A protein and the small-molecule ligand that binds it are described below.
Small molecule (SMILES): CSC[C@H]1O[C@@H](n2cnc3c(N)ncnc32)[C@H](O)[C@@H]1O

Binding-site contacts:
Ligand atom C4' contacts residue SO41 of chain 1.M at 3.6 Å.
Ligand atom C8 contacts residue ASP214 of chain 1.A at 3.4 Å.
Ligand atom O3' contacts residue HIS59 of chain 1.A at 3.6 Å.
Ligand atom O2' contacts residue GLY189 of chain 1.A at 3.8 Å.
Ligand atom N7 contacts residue VAL93 of chain 1.A at 3.6 Å.
Ligand atom O2' contacts residue MET190 of chain 1.A at 3.0 Å (h-bond).
Ligand atom C4 contacts residue PHE170 of chain 1.A at 3.8 Å (hydrophobic).
Ligand atom C3' contacts residue SO41 of chain 1.M at 3.5 Å.
Ligand atom N6 contacts residue ASP216 of chain 1.A at 3.0 Å (salt-bridge).
Ligand atom N9 contacts residue ALA92 of chain 1.A at 3.8 Å.
Ligand atom N6 contacts residue ILE188 of chain 1.A at 3.6 Å.
Ligand atom S5' contacts residue VAL228 of chain 1.A at 3.8 Å.
Ligand atom C8 contacts residue THR213 of chain 1.A at 3.8 Å.
Ligand atom N3 contacts residue GLY189 of chain 1.A at 3.5 Å.
Ligand atom S5' contacts residue HIS130 of chain 1.B at 3.8 Å.
Ligand atom C5 contacts residue ILE188 of chain 1.A at 3.7 Å (hydrophobic).
Ligand atom C6 contacts residue PHE170 of chain 1.A at 3.8 Å (hydrophobic).
Ligand atom C5 contacts residue GLY94 of chain 1.A at 3.6 Å.
Ligand atom N1 contacts residue ILE188 of chain 1.A at 3.7 Å.
Ligand atom C6 contacts residue ILE188 of chain 1.A at 3.7 Å (hydrophobic).
Ligand atom C4 contacts residue ILE188 of chain 1.A at 3.7 Å (hydrophobic).
Ligand atom N6 contacts residue ASP214 of chain 1.A at 2.9 Å (salt-bridge).
Ligand atom C2' contacts residue SO41 of chain 1.M at 3.7 Å.
Ligand atom C5 contacts residue ASP214 of chain 1.A at 3.7 Å.
Ligand atom C2' contacts residue MET190 of chain 1.A at 3.8 Å (hydrophobic).
Ligand atom N3 contacts residue MET190 of chain 1.A at 3.6 Å.
Ligand atom C5 contacts residue PHE170 of chain 1.A at 3.7 Å (hydrophobic).
Ligand atom O3' contacts residue PRO67 of chain 1.A at 3.5 Å.
Ligand atom N7 contacts residue ASP214 of chain 1.A at 2.6 Å (salt-bridge).
Ligand atom N7 contacts residue GLY94 of chain 1.A at 3.3 Å (h-bond).
Ligand atom N6 contacts residue GLY94 of chain 1.A at 3.7 Å.
Ligand atom C5' contacts residue HIS130 of chain 1.B at 3.2 Å.
Ligand atom C1' contacts residue ALA92 of chain 1.A at 3.5 Å (hydrophobic).
Ligand atom O2' contacts residue SO41 of chain 1.M at 2.8 Å (h-bond).
Ligand atom C2 contacts residue MET190 of chain 1.A at 3.7 Å (hydrophobic).
Ligand atom N1 contacts residue PHE170 of chain 1.A at 3.6 Å.
Ligand atom CS contacts residue SER16 of chain 1.A at 3.5 Å.
Ligand atom O3' contacts residue SO41 of chain 1.M at 2.7 Å (h-bond).
Ligand atom C4' contacts residue SER16 of chain 1.A at 3.8 Å.
Ligand atom C8 contacts residue VAL228 of chain 1.A at 3.8 Å (hydrophobic).

Sequence of chain 1.B:
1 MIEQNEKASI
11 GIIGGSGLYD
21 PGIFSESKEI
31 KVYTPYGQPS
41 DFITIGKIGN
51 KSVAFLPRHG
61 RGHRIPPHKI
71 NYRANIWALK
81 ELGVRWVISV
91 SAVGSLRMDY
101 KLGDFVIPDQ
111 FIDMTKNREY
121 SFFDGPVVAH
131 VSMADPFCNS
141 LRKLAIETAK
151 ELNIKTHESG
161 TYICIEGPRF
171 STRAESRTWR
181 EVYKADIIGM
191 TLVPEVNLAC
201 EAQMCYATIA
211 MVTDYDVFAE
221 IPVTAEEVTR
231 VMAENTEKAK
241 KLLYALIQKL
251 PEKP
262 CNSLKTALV

Sequence of chain 1.A:
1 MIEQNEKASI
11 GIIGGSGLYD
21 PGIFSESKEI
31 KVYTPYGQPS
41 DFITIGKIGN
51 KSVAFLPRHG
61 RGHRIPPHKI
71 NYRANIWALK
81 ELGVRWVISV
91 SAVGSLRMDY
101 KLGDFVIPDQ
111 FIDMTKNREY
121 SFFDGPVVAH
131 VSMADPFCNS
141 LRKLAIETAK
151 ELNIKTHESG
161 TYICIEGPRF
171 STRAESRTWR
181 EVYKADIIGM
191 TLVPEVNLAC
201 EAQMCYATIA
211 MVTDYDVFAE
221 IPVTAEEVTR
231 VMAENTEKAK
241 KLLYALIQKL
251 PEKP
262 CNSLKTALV